The small molecule below binds the protein below.
Small molecule (SMILES): O=C(CO)[C@@H](O)[C@H](O)[C@H](O)COP(=O)(O)O

Binding-site contacts:
Ligand atom O3P contacts residue GLY42 of chain 2.A at 3.9 Å.
Ligand atom O5 contacts residue HIS143 of chain 2.A at 2.7 Å (h-bond).
Ligand atom C1 contacts residue THR41 of chain 2.A at 3.5 Å.
Ligand atom P contacts residue THR44 of chain 2.A at 3.6 Å.
Ligand atom C3 contacts residue PHE146 of chain 2.A at 4.2 Å (hydrophobic).
Ligand atom C2 contacts residue ALA145 of chain 2.A at 4.0 Å (hydrophobic).
Ligand atom O2P contacts residue THR44 of chain 2.A at 3.6 Å.
Ligand atom C1 contacts residue ASP72 of chain 2.A at 3.6 Å.
Ligand atom C3 contacts residue HIS143 of chain 2.A at 3.8 Å.
Ligand atom O1 contacts residue PRO40 of chain 2.A at 3.7 Å.
Ligand atom C5 contacts residue VAL138 of chain 2.A at 3.7 Å (hydrophobic).
Ligand atom C5 contacts residue GLY139 of chain 2.A at 3.9 Å.
Ligand atom O1P contacts residue GLY43 of chain 2.A at 2.9 Å (h-bond).
Ligand atom O3 contacts residue ALA145 of chain 2.A at 2.6 Å (h-bond).
Ligand atom P contacts residue ARG172 of chain 2.A at 3.8 Å.
Ligand atom O3P contacts residue THR44 of chain 2.A at 2.6 Å (h-bond).
Ligand atom O1P contacts residue ARG172 of chain 2.A at 2.8 Å (salt-bridge).
Ligand atom O4 contacts residue VAL138 of chain 2.A at 3.8 Å.
Ligand atom C5 contacts residue HIS143 of chain 2.A at 3.4 Å.
Ligand atom O2P contacts residue ARG172 of chain 2.A at 3.8 Å.
Ligand atom O3P contacts residue GLY43 of chain 2.A at 3.3 Å (h-bond).
Ligand atom C6 contacts residue LYS208 of chain 2.A at 3.6 Å.
Ligand atom O2 contacts residue ALA145 of chain 2.A at 3.3 Å.
Ligand atom C3 contacts residue ALA145 of chain 2.A at 3.6 Å (hydrophobic).
Ligand atom O5 contacts residue GLY139 of chain 2.A at 4.1 Å.
Ligand atom C6 contacts residue VAL138 of chain 2.A at 3.2 Å (hydrophobic).
Ligand atom P contacts residue LYS208 of chain 2.A at 3.9 Å.
Ligand atom O1P contacts residue PHE173 of chain 2.A at 4.2 Å.
Ligand atom C2 contacts residue ASP72 of chain 2.A at 3.6 Å.
Ligand atom P contacts residue GLY43 of chain 2.A at 3.6 Å.
Ligand atom O1 contacts residue MET71 of chain 2.A at 4.1 Å.
Ligand atom O3 contacts residue HIS143 of chain 2.A at 3.2 Å.
Ligand atom O2 contacts residue ASP72 of chain 2.A at 2.7 Å (salt-bridge).
Ligand atom P contacts residue GLY42 of chain 2.A at 4.1 Å.
Ligand atom O4 contacts residue GLY137 of chain 2.A at 3.2 Å.
Ligand atom O2 contacts residue MET71 of chain 2.A at 3.4 Å (h-bond).
Ligand atom O1P contacts residue GLY42 of chain 2.A at 3.4 Å.
Ligand atom O2P contacts residue LYS208 of chain 2.A at 2.7 Å (salt-bridge).
Ligand atom O1 contacts residue ASP72 of chain 2.A at 2.7 Å (salt-bridge).
Ligand atom O1 contacts residue THR41 of chain 2.A at 3.0 Å (h-bond).

Sequence of chain 2.A:
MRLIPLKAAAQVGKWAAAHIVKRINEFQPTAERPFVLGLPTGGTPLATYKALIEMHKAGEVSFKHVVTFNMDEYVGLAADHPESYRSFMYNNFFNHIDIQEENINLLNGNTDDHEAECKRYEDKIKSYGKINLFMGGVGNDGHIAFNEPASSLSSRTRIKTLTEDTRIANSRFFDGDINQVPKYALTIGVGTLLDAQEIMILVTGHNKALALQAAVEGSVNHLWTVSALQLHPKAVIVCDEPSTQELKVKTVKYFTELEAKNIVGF